Binding-site contacts:
Ligand atom C6 contacts residue TRP38 of chain 1.B at 3.6 Å (hydrophobic).
Ligand atom N7 contacts residue TRP38 of chain 1.B at 4.2 Å.
Ligand atom N1 contacts residue TRP38 of chain 1.B at 3.3 Å.
Ligand atom N6 contacts residue TRP38 of chain 1.B at 4.0 Å.
Ligand atom C2 contacts residue TRP38 of chain 1.B at 3.1 Å (hydrophobic).
Ligand atom C1' contacts residue TRP38 of chain 1.B at 4.0 Å (hydrophobic).
Ligand atom C5 contacts residue TRP38 of chain 1.B at 3.7 Å (hydrophobic).
Ligand atom N3 contacts residue TRP38 of chain 1.B at 3.2 Å.
Ligand atom N9 contacts residue TRP38 of chain 1.B at 3.7 Å.
Ligand atom C8 contacts residue TRP38 of chain 1.B at 4.3 Å (hydrophobic).
Ligand atom O2' contacts residue TRP38 of chain 1.B at 4.2 Å.
Ligand atom C4 contacts residue TRP38 of chain 1.B at 3.5 Å (hydrophobic).

This small molecule binds to this protein.
Small molecule (SMILES): Nc1ncnc2c1ncn2[C@@H]1O[C@H](COP(=O)=O)[C@@H](O[P](=O)(O)OC[C@H]2O[C@@H](n3ccc(=O)[nH]c3=O)[C@H](O)[C@@H]2O)[C@H]1O

Sequence of chain 1.B:
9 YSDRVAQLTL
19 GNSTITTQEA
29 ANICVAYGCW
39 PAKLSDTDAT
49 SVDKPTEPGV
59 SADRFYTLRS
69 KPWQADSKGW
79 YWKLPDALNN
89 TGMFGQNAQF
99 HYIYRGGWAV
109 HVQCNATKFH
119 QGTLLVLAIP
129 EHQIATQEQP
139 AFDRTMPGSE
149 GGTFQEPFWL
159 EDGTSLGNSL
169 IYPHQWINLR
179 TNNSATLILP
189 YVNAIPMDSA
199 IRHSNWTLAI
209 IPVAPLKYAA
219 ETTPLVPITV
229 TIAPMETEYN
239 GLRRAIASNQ